The protein below binds the small molecule below.
Small molecule (SMILES): CC(=O)N[C@H]1[C@H](O[C@H]2[C@H](O)[C@@H](NC(C)=O)CO[C@@H]2CO)O[C@H](CO)[C@@H](O)[C@@H]1O

Binding-site contacts:
Ligand atom O6 contacts residue TRP398 of chain 1.G at 4.1 Å.
Ligand atom C6 contacts residue TRP398 of chain 1.G at 4.1 Å (hydrophobic).
Ligand atom C4 contacts residue ASN106 of chain 1.G at 4.2 Å.
Ligand atom C8 contacts residue TRP398 of chain 1.G at 4.0 Å (hydrophobic).
Ligand atom C2 contacts residue ASN106 of chain 1.G at 2.5 Å.
Ligand atom C5 contacts residue ASN106 of chain 1.G at 3.6 Å.
Ligand atom C4 contacts residue TRP398 of chain 1.G at 4.3 Å (hydrophobic).
Ligand atom C3 contacts residue TRP398 of chain 1.G at 4.0 Å (hydrophobic).
Ligand atom N2 contacts residue TRP398 of chain 1.G at 4.3 Å.
Ligand atom C1 contacts residue ASN106 of chain 1.G at 1.4 Å.
Ligand atom O5 contacts residue ASN106 of chain 1.G at 2.3 Å (h-bond).
Ligand atom O4 contacts residue TRP398 of chain 1.G at 3.9 Å.
Ligand atom O5 contacts residue TRP398 of chain 1.G at 4.1 Å.
Ligand atom C2 contacts residue TRP398 of chain 1.G at 4.5 Å (hydrophobic).
Ligand atom C5 contacts residue TRP398 of chain 1.G at 3.6 Å (hydrophobic).
Ligand atom C1 contacts residue TRP398 of chain 1.G at 3.8 Å (hydrophobic).
Ligand atom O7 contacts residue ASN106 of chain 1.G at 2.5 Å (h-bond).
Ligand atom C7 contacts residue TRP398 of chain 1.G at 3.6 Å (hydrophobic).
Ligand atom O7 contacts residue TRP398 of chain 1.G at 3.2 Å.
Ligand atom N2 contacts residue ASN106 of chain 1.G at 3.1 Å (h-bond).
Ligand atom C7 contacts residue ASN106 of chain 1.G at 3.2 Å.
Ligand atom C3 contacts residue ASN106 of chain 1.G at 3.8 Å.

Sequence of chain 1.G:
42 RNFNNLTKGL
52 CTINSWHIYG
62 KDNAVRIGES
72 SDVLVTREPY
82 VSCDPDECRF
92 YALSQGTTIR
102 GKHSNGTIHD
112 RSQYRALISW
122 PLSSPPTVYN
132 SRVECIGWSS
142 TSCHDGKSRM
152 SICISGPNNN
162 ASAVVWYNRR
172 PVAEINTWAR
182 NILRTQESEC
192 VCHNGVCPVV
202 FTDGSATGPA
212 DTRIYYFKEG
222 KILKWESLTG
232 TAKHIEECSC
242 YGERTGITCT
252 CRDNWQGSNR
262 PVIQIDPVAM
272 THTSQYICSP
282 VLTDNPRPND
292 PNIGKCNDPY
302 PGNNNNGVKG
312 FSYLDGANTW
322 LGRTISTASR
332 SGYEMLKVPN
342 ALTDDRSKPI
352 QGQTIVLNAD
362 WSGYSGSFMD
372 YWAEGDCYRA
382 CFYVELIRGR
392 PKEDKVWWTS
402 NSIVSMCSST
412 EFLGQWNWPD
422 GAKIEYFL